Sequence of chain 1.C:
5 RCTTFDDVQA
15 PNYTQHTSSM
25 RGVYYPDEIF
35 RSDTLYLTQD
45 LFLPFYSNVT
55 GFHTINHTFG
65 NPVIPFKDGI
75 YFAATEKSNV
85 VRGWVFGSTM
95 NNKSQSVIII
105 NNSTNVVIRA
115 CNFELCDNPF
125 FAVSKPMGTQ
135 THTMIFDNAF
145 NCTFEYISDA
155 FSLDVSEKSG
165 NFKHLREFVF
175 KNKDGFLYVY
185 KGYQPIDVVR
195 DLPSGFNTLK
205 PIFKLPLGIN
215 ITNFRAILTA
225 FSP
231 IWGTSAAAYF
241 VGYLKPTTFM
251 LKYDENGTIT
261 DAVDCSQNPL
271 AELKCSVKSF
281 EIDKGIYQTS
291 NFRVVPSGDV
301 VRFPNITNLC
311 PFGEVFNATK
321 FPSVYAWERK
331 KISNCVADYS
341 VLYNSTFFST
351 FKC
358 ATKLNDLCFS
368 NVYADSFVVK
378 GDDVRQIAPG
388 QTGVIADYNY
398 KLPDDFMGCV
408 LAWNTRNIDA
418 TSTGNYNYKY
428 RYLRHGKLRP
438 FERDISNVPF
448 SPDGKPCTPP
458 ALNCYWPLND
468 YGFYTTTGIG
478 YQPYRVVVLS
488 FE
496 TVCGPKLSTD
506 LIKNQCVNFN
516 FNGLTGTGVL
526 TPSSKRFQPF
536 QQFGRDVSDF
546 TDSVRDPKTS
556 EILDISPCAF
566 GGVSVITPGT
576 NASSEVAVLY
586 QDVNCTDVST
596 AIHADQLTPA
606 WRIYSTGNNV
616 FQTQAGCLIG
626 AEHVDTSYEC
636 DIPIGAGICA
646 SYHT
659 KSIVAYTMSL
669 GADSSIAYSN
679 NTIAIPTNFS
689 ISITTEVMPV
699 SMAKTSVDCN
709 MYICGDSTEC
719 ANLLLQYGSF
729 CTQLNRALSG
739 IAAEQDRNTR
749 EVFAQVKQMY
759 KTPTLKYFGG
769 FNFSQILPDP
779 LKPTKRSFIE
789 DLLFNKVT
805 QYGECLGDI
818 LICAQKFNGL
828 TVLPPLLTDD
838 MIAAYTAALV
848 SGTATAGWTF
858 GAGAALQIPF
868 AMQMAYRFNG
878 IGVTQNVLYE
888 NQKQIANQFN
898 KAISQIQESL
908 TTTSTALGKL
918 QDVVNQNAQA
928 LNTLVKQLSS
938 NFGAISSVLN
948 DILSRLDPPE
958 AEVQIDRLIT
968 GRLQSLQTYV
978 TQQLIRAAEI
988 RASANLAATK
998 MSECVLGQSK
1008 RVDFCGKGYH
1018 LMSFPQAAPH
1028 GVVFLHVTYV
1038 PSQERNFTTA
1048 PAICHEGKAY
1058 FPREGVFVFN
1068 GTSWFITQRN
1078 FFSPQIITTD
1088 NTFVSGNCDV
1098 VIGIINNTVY

Sequence of chain 1.B:
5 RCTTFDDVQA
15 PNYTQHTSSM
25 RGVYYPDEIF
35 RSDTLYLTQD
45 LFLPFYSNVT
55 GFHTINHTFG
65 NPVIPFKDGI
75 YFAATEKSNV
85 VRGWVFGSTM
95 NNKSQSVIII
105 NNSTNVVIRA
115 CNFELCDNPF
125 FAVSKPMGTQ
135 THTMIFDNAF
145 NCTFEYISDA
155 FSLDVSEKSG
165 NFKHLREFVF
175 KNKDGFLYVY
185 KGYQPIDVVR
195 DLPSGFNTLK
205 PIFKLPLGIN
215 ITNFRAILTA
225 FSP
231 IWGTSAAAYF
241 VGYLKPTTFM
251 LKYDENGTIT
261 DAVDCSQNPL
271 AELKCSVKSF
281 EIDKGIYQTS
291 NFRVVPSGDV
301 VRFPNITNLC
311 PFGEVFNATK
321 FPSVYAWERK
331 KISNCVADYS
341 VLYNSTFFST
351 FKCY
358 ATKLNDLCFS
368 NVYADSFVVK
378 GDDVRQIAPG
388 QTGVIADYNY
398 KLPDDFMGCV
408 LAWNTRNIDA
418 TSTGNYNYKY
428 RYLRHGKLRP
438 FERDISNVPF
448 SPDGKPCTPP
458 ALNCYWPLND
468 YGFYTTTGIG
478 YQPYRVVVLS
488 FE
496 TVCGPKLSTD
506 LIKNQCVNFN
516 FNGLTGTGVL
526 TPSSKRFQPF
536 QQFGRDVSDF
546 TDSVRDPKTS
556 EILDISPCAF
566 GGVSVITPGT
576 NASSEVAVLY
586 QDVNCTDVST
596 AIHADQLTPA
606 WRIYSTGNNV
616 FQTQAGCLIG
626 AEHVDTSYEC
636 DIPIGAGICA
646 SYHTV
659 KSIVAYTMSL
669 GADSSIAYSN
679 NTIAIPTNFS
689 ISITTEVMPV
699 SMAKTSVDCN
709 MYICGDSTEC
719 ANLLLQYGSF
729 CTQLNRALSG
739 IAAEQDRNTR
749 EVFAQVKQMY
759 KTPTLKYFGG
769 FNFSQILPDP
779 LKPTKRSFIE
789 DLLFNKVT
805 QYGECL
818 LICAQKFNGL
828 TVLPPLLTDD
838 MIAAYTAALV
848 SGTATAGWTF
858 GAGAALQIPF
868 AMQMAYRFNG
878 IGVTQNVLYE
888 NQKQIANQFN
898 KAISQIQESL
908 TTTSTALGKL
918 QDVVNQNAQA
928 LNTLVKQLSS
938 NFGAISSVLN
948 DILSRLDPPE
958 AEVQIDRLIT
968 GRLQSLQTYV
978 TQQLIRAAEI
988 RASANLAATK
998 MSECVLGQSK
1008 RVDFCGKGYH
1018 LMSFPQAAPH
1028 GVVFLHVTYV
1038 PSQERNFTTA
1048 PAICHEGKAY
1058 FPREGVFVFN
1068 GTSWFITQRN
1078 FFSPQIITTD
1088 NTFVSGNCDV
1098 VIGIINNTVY

A small-molecule ligand and the protein it binds are described below.
Small molecule (SMILES): CC(=O)N[C@H]1[C@H](O[C@H]2[C@H](O)[C@@H](NC(C)=O)CO[C@@H]2CO)O[C@H](CO)[C@@H](O)[C@@H]1O

Binding-site contacts:
Ligand atom N2 contacts residue GLU255 of chain 1.C at 4.0 Å.
Ligand atom O5 contacts residue ASN256 of chain 1.C at 2.3 Å (h-bond).
Ligand atom C7 contacts residue ASP254 of chain 1.C at 3.9 Å.
Ligand atom C8 contacts residue GLU255 of chain 1.C at 4.0 Å.
Ligand atom C8 contacts residue ASP254 of chain 1.C at 4.0 Å.
Ligand atom O7 contacts residue ASN256 of chain 1.C at 3.1 Å (h-bond).
Ligand atom C8 contacts residue ASN256 of chain 1.C at 4.4 Å.
Ligand atom C7 contacts residue ASN256 of chain 1.C at 3.2 Å.
Ligand atom C5 contacts residue ASN256 of chain 1.C at 3.6 Å.
Ligand atom C3 contacts residue ASN256 of chain 1.C at 3.8 Å.
Ligand atom C1 contacts residue ARG531 of chain 1.B at 4.1 Å.
Ligand atom C5 contacts residue ARG531 of chain 1.B at 4.0 Å.
Ligand atom O6 contacts residue ARG531 of chain 1.B at 3.3 Å.
Ligand atom C6 contacts residue ARG531 of chain 1.B at 3.7 Å.
Ligand atom C4 contacts residue ASN256 of chain 1.C at 4.2 Å.
Ligand atom N2 contacts residue ASN256 of chain 1.C at 2.9 Å (h-bond).
Ligand atom O5 contacts residue ARG531 of chain 1.B at 3.2 Å.
Ligand atom C2 contacts residue ASN256 of chain 1.C at 2.5 Å.
Ligand atom O7 contacts residue ASP254 of chain 1.C at 3.3 Å (salt-bridge).
Ligand atom C1 contacts residue ASN256 of chain 1.C at 1.4 Å.